Binding-site contacts:
Ligand atom OB1 contacts residue GLY314 of chain 1.B at 3.7 Å.
Ligand atom CP5 contacts residue LEU116 of chain 1.B at 4.0 Å (hydrophobic).
Ligand atom B2 contacts residue ASP120 of chain 1.B at 3.4 Å.
Ligand atom CP3 contacts residue ASN149 of chain 1.B at 3.5 Å.
Ligand atom CP4 contacts residue ASN149 of chain 1.B at 3.1 Å.
Ligand atom CP1 contacts residue LYS64 of chain 1.B at 4.1 Å.
Ligand atom OB2 contacts residue TYR147 of chain 1.B at 2.6 Å (h-bond).
Ligand atom CP6 contacts residue ASN149 of chain 1.B at 4.0 Å.
Ligand atom CB3 contacts residue TYR218 of chain 1.B at 3.8 Å (hydrophobic).
Ligand atom CP1 contacts residue SER61 of chain 1.B at 2.6 Å.
Ligand atom CB5 contacts residue GLN117 of chain 1.B at 3.4 Å.
Ligand atom CP6 contacts residue LEU116 of chain 1.B at 4.2 Å (hydrophobic).
Ligand atom OH1 contacts residue ASP120 of chain 1.B at 2.9 Å (salt-bridge).
Ligand atom CP3 contacts residue ALA315 of chain 1.B at 4.2 Å (hydrophobic).
Ligand atom B1 contacts residue ALA315 of chain 1.B at 4.0 Å.
Ligand atom OH2 contacts residue GLN117 of chain 1.B at 4.0 Å.
Ligand atom CP2 contacts residue ALA315 of chain 1.B at 3.5 Å (hydrophobic).
Ligand atom B1 contacts residue TYR147 of chain 1.B at 3.3 Å.
Ligand atom CP5 contacts residue ASN149 of chain 1.B at 3.4 Å.
Ligand atom CB6 contacts residue GLN117 of chain 1.B at 4.0 Å.
Ligand atom OB1 contacts residue GLY60 of chain 1.B at 3.9 Å.
Ligand atom CB2 contacts residue ASN149 of chain 1.B at 3.5 Å.
Ligand atom CP2 contacts residue ASN149 of chain 1.B at 4.1 Å.
Ligand atom CP3 contacts residue TYR218 of chain 1.B at 3.6 Å (hydrophobic).
Ligand atom B2 contacts residue GLN117 of chain 1.B at 3.1 Å.
Ligand atom OH2 contacts residue ASP120 of chain 1.B at 2.6 Å (salt-bridge).
Ligand atom CB1 contacts residue ASN149 of chain 1.B at 3.5 Å.
Ligand atom CP2 contacts residue SER61 of chain 1.B at 3.2 Å.
Ligand atom CP1 contacts residue ALA315 of chain 1.B at 4.0 Å (hydrophobic).
Ligand atom CP1 contacts residue ASN149 of chain 1.B at 4.2 Å.
Ligand atom CB4 contacts residue GLN117 of chain 1.B at 3.7 Å.
Ligand atom OB2 contacts residue SER61 of chain 1.B at 2.5 Å (h-bond).
Ligand atom OB1 contacts residue SER61 of chain 1.B at 2.6 Å (h-bond).
Ligand atom B1 contacts residue SER61 of chain 1.B at 1.7 Å.
Ligand atom OB1 contacts residue ALA315 of chain 1.B at 2.8 Å (h-bond).
Ligand atom CP6 contacts residue SER61 of chain 1.B at 3.7 Å.
Ligand atom OH1 contacts residue GLN117 of chain 1.B at 2.5 Å (h-bond).
Ligand atom CB2 contacts residue TYR218 of chain 1.B at 3.6 Å (hydrophobic).
Ligand atom B1 contacts residue LYS64 of chain 1.B at 3.9 Å.
Ligand atom CP2 contacts residue TYR218 of chain 1.B at 3.7 Å (hydrophobic).

Sequence of chain 1.B:
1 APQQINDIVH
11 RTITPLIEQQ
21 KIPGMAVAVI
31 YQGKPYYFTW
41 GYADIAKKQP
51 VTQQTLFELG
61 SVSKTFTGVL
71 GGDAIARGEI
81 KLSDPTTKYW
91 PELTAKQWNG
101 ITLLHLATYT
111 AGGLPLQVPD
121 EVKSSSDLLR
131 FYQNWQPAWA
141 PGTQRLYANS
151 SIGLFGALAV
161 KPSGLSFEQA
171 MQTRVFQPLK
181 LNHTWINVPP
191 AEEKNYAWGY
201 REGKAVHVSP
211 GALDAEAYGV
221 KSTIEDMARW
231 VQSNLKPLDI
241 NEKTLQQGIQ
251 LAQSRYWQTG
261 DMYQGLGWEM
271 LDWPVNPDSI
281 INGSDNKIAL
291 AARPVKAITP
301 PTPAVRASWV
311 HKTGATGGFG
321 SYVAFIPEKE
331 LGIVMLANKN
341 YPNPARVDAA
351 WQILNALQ

The small molecule below binds the protein below.
Small molecule (SMILES): OB(O)c1ccc(-c2ccc(B(O)O)cc2)cc1